This protein binds this small molecule.
Small molecule (SMILES): Ic1cn[nH]c1

Sequence of chain 1.B:
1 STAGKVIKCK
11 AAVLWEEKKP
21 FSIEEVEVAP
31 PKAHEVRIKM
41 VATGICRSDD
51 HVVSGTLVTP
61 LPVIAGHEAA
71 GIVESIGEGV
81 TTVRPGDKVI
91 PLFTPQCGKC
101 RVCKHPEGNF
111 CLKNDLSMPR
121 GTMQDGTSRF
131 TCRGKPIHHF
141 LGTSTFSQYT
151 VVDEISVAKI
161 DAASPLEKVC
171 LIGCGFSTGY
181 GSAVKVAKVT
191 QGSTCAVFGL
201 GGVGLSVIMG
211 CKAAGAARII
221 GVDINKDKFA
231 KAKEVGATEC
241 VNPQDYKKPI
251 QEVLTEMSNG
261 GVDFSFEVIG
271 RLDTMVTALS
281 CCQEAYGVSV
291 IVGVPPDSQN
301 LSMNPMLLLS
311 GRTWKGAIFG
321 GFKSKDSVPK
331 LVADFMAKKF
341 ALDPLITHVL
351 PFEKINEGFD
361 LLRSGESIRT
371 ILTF

Binding-site contacts:
Ligand atom N1 contacts residue ZN1 of chain 1.H at 2.2 Å.
Ligand atom C3 contacts residue NAJ1 of chain 1.J at 2.7 Å.
Ligand atom C3 contacts residue PHE93 of chain 1.B at 3.9 Å (hydrophobic).
Ligand atom N1 contacts residue CYS174 of chain 1.B at 3.4 Å (h-bond).
Ligand atom N2 contacts residue PHE93 of chain 1.B at 3.8 Å.
Ligand atom C5 contacts residue HIS67 of chain 1.B at 3.2 Å.
Ligand atom N1 contacts residue HIS67 of chain 1.B at 3.0 Å (h-bond).
Ligand atom I4 contacts residue PHE93 of chain 1.B at 4.4 Å.
Ligand atom I4 contacts residue LEU57 of chain 1.B at 4.2 Å.
Ligand atom N2 contacts residue HIS67 of chain 1.B at 4.3 Å.
Ligand atom C5 contacts residue SER48 of chain 1.B at 3.2 Å.
Ligand atom C4 contacts residue LEU141 of chain 1.B at 4.5 Å (hydrophobic).
Ligand atom C4 contacts residue SER48 of chain 1.B at 3.5 Å.
Ligand atom C4 contacts residue PHE93 of chain 1.B at 3.8 Å (hydrophobic).
Ligand atom C3 contacts residue VAL294 of chain 1.B at 4.3 Å (hydrophobic).
Ligand atom C4 contacts residue ZN1 of chain 1.H at 4.3 Å.
Ligand atom C5 contacts residue NAJ1 of chain 1.J at 3.9 Å.
Ligand atom N2 contacts residue SER48 of chain 1.B at 3.4 Å (h-bond).
Ligand atom N1 contacts residue CYS46 of chain 1.B at 3.8 Å.
Ligand atom N2 contacts residue CYS174 of chain 1.B at 3.9 Å.
Ligand atom I4 contacts residue LEU116 of chain 1.B at 3.7 Å.
Ligand atom N1 contacts residue SER48 of chain 1.B at 3.1 Å (h-bond).
Ligand atom N1 contacts residue NAJ1 of chain 1.J at 2.7 Å.
Ligand atom C5 contacts residue LEU141 of chain 1.B at 4.1 Å (hydrophobic).
Ligand atom C5 contacts residue PHE93 of chain 1.B at 4.0 Å (hydrophobic).
Ligand atom N2 contacts residue ZN1 of chain 1.H at 3.2 Å.
Ligand atom N1 contacts residue PHE93 of chain 1.B at 3.9 Å.
Ligand atom I4 contacts residue LEU141 of chain 1.B at 3.9 Å.
Ligand atom C5 contacts residue ZN1 of chain 1.H at 3.2 Å.
Ligand atom C3 contacts residue SER48 of chain 1.B at 3.7 Å.
Ligand atom C3 contacts residue ZN1 of chain 1.H at 4.4 Å.
Ligand atom C4 contacts residue NAJ1 of chain 1.J at 3.8 Å.
Ligand atom N2 contacts residue NAJ1 of chain 1.J at 1.8 Å.